Sequence of chain 1.B:
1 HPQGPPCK

Sequence of chain 1.A:
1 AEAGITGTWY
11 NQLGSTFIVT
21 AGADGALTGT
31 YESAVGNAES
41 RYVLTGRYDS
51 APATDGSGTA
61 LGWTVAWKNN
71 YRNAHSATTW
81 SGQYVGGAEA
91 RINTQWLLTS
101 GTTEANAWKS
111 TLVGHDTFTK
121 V

The protein below binds the small molecule below.
Small molecule (SMILES): CCCCC(=O)O

Binding-site contacts:
Ligand atom C2 contacts residue PRO2 of chain 1.B at 3.8 Å (hydrophobic).
Ligand atom O1 contacts residue HIS1 of chain 1.B at 2.2 Å (h-bond).
Ligand atom C5 contacts residue HIS1 of chain 1.B at 4.5 Å.
Ligand atom C4 contacts residue HIS1 of chain 1.B at 3.5 Å.
Ligand atom C2 contacts residue HIS1 of chain 1.B at 1.3 Å.
Ligand atom C4 contacts residue CYS7 of chain 1.B at 3.3 Å (hydrophobic).
Ligand atom C3 contacts residue HIS1 of chain 1.B at 2.3 Å.
Ligand atom O1 contacts residue ARG72 of chain 1.A at 2.8 Å (salt-bridge).
Ligand atom C5 contacts residue CYS7 of chain 1.B at 2.8 Å (hydrophobic).
Ligand atom O1 contacts residue PRO2 of chain 1.B at 3.4 Å (h-bond).
Ligand atom C2 contacts residue ARG72 of chain 1.A at 3.7 Å.
Ligand atom C6 contacts residue CYS7 of chain 1.B at 1.8 Å (hydrophobic).